The small molecule below binds the protein below.
Small molecule (SMILES): CC(=O)N[C@@H]1[C@@H](O)[C@H](O)[C@@H](CO)O[C@H]1O

Binding-site contacts:
Ligand atom C7 contacts residue ASN318 of chain 1.G at 4.1 Å.
Ligand atom C8 contacts residue SER517 of chain 1.G at 4.3 Å.
Ligand atom C4 contacts residue ASN318 of chain 1.G at 4.2 Å.
Ligand atom C1 contacts residue ASN318 of chain 1.G at 1.4 Å.
Ligand atom C5 contacts residue ASN318 of chain 1.G at 3.7 Å.
Ligand atom C2 contacts residue ASN318 of chain 1.G at 2.5 Å.
Ligand atom N2 contacts residue ASN318 of chain 1.G at 2.9 Å (h-bond).
Ligand atom O5 contacts residue ASN318 of chain 1.G at 2.4 Å (h-bond).
Ligand atom C3 contacts residue ASN318 of chain 1.G at 3.8 Å.

Sequence of chain 1.G:
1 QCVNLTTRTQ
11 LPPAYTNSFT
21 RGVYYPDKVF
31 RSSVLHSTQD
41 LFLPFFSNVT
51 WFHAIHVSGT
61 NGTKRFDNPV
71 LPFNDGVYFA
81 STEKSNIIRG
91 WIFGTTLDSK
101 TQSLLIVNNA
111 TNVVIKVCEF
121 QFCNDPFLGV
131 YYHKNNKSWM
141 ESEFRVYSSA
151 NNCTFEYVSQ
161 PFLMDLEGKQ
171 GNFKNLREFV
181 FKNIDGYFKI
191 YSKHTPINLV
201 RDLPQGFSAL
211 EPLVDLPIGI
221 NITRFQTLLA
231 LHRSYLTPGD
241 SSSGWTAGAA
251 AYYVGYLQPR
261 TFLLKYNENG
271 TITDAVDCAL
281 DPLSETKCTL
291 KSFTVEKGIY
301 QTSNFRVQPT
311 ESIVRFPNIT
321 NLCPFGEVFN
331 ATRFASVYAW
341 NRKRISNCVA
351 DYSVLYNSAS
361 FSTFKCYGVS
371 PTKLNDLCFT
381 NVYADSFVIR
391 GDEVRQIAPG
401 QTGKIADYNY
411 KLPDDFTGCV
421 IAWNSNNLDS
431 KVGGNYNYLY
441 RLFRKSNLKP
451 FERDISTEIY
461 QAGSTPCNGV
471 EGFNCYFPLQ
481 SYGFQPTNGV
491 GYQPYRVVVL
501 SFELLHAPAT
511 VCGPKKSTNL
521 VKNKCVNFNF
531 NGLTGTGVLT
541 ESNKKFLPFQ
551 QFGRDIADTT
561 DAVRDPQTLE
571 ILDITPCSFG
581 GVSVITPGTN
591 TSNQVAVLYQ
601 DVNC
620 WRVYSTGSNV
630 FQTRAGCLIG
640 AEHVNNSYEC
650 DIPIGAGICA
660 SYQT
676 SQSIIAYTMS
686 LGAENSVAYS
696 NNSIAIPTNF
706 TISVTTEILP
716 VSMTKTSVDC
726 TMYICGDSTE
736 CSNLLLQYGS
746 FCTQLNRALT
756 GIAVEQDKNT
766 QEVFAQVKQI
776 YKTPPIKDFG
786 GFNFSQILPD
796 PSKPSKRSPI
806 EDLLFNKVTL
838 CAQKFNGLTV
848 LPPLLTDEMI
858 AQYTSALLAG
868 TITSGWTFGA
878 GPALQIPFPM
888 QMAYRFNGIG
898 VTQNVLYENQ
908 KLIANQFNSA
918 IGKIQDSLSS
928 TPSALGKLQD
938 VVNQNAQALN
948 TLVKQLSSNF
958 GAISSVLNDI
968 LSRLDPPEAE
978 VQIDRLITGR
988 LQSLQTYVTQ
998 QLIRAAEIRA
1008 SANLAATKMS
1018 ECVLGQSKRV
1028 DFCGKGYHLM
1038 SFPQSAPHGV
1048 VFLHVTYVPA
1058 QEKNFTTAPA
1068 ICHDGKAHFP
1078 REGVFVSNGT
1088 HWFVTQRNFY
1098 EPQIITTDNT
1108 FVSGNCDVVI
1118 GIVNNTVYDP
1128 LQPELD